A protein and the small-molecule ligand that binds it are described below.
Small molecule (SMILES): CC(=O)N[C@@H]1[C@@H](O)[C@H](O)[C@@H](CO)O[C@H]1O

Sequence of chain 1.A:
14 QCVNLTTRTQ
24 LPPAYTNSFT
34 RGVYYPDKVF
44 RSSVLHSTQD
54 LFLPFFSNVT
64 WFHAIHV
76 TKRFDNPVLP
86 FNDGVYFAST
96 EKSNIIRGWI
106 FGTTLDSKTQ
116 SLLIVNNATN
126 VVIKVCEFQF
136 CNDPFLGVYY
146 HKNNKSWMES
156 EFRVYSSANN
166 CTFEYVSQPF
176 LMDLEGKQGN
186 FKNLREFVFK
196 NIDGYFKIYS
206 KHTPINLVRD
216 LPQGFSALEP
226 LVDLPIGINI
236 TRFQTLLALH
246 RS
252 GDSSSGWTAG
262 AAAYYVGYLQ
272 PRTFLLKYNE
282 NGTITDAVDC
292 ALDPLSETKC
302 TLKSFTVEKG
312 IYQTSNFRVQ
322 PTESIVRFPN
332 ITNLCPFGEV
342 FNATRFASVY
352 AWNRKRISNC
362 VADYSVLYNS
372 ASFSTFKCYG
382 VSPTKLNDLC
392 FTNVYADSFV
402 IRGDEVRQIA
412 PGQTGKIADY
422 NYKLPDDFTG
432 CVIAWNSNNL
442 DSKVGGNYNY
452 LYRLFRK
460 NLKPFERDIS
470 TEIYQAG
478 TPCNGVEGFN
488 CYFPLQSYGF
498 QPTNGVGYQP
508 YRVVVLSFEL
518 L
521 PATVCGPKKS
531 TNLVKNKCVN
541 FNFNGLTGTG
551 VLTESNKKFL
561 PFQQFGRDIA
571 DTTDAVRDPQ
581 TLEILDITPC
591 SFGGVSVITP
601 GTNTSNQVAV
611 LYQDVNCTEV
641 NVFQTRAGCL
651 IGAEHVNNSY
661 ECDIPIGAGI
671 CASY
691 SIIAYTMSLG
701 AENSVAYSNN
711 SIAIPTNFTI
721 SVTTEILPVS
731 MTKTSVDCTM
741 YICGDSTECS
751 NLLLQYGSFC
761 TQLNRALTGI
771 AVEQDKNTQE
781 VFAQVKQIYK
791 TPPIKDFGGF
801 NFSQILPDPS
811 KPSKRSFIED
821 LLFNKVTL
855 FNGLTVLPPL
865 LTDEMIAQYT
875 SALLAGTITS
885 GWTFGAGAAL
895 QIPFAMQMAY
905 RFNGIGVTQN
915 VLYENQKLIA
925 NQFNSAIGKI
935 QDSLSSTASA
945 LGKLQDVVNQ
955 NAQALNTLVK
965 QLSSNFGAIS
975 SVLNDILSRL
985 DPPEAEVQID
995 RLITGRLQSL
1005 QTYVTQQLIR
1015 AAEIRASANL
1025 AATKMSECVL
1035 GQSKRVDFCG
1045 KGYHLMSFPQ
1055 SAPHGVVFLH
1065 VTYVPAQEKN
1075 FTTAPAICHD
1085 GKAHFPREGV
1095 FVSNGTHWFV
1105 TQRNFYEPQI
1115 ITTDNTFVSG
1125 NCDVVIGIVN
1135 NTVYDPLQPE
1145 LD

Binding-site contacts:
Ligand atom N2 contacts residue ASN603 of chain 1.A at 2.9 Å (h-bond).
Ligand atom C3 contacts residue ASN603 of chain 1.A at 3.8 Å.
Ligand atom C5 contacts residue ASN603 of chain 1.A at 3.7 Å.
Ligand atom C4 contacts residue ASN603 of chain 1.A at 4.2 Å.
Ligand atom O5 contacts residue ASN603 of chain 1.A at 2.4 Å (h-bond).
Ligand atom C1 contacts residue ASN603 of chain 1.A at 1.4 Å.
Ligand atom C8 contacts residue ASN603 of chain 1.A at 3.4 Å.
Ligand atom C2 contacts residue ASN603 of chain 1.A at 2.5 Å.
Ligand atom C7 contacts residue ASN603 of chain 1.A at 3.7 Å.
Ligand atom O7 contacts residue ASN603 of chain 1.A at 4.4 Å.